This small molecule binds to this protein.
Small molecule (SMILES): N[C@@H](Cc1ccccc1)C(=O)NCC=O

Sequence of chain 7.PA:
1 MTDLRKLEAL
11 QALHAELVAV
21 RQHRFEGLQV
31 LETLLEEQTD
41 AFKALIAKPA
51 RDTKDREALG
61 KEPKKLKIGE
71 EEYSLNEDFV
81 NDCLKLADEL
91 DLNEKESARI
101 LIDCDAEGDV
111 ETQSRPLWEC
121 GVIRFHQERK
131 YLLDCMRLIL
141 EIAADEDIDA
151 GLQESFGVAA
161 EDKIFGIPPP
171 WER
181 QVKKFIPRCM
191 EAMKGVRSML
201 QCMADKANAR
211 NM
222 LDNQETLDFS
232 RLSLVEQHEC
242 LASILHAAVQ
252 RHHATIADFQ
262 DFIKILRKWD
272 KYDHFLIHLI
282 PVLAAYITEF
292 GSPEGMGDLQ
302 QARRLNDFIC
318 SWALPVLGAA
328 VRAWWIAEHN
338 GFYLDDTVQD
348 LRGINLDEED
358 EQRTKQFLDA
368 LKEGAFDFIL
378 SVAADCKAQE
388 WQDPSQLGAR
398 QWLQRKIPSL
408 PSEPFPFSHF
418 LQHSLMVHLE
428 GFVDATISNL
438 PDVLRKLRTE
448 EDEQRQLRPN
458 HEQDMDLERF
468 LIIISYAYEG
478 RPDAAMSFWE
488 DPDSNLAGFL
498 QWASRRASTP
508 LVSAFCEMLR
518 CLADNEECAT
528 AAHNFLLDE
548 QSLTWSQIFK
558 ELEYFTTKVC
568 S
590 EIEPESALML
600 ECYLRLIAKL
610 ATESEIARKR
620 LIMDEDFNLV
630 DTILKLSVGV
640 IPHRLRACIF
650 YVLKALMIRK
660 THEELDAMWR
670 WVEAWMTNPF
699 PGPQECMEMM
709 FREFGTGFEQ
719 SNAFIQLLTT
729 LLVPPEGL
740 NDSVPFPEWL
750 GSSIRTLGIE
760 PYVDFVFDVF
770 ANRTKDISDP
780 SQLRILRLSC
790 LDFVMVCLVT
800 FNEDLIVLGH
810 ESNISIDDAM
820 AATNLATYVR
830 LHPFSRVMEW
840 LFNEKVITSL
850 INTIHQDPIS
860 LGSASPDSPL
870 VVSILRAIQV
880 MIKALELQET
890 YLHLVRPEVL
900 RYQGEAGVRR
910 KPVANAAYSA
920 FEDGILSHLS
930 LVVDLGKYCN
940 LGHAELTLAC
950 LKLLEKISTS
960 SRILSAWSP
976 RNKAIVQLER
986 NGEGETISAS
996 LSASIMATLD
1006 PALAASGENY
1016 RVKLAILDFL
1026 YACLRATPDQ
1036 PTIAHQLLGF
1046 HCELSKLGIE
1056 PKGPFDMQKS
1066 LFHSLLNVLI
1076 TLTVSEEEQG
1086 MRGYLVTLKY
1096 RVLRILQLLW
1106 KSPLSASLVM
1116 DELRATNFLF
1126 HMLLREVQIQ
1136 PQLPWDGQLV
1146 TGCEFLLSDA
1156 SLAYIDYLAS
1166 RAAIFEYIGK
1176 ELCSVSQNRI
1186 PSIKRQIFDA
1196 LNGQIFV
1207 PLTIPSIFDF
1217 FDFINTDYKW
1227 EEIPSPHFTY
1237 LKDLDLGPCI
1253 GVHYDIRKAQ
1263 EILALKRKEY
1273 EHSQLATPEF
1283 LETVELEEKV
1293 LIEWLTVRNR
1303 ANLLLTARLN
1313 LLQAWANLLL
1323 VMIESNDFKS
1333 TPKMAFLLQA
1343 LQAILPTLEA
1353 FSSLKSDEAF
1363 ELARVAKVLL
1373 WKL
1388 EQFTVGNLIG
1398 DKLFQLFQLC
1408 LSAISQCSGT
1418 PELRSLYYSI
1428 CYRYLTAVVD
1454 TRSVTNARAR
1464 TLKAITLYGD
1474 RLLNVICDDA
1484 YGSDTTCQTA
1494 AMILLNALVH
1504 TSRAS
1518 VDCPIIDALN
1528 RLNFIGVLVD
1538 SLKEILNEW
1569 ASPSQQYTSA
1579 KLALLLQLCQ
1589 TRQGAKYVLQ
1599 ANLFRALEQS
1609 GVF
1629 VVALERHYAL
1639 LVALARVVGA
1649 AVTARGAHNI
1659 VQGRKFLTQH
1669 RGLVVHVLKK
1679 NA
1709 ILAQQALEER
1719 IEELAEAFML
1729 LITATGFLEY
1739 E

Binding-site contacts:
Ligand atom N contacts residue ARG442 of chain 7.PA at 4.2 Å.
Ligand atom O contacts residue ASN492 of chain 7.PA at 4.2 Å.
Ligand atom CZ contacts residue PRO438 of chain 7.PA at 3.4 Å (hydrophobic).
Ligand atom CG contacts residue PHE496 of chain 7.PA at 4.0 Å (hydrophobic).
Ligand atom CG contacts residue ASN492 of chain 7.PA at 4.3 Å.
Ligand atom CB contacts residue GLY495 of chain 7.PA at 3.9 Å.
Ligand atom CD1 contacts residue PRO438 of chain 7.PA at 4.4 Å (hydrophobic).
Ligand atom CD2 contacts residue ARG442 of chain 7.PA at 3.5 Å.
Ligand atom CD1 contacts residue ASN492 of chain 7.PA at 3.9 Å.
Ligand atom CA contacts residue ASN492 of chain 7.PA at 3.3 Å.
Ligand atom N contacts residue SER491 of chain 7.PA at 4.1 Å.
Ligand atom CE2 contacts residue ARG442 of chain 7.PA at 3.6 Å.
Ligand atom CD2 contacts residue PRO438 of chain 7.PA at 4.4 Å (hydrophobic).
Ligand atom C contacts residue ASN492 of chain 7.PA at 4.0 Å.
Ligand atom CE1 contacts residue ILE434 of chain 7.PA at 3.9 Å (hydrophobic).
Ligand atom N contacts residue ASN492 of chain 7.PA at 3.3 Å (h-bond).
Ligand atom CZ contacts residue PHE496 of chain 7.PA at 3.9 Å (hydrophobic).
Ligand atom CB contacts residue PHE496 of chain 7.PA at 3.9 Å (hydrophobic).
Ligand atom CD1 contacts residue ILE434 of chain 7.PA at 4.1 Å (hydrophobic).
Ligand atom CE1 contacts residue PHE496 of chain 7.PA at 3.6 Å (hydrophobic).
Ligand atom CE1 contacts residue PRO438 of chain 7.PA at 3.8 Å (hydrophobic).
Ligand atom O contacts residue PRO438 of chain 7.PA at 4.0 Å.
Ligand atom CB contacts residue ASN492 of chain 7.PA at 3.8 Å.
Ligand atom CE2 contacts residue PRO438 of chain 7.PA at 3.7 Å (hydrophobic).
Ligand atom CA contacts residue ARG442 of chain 7.PA at 3.6 Å.
Ligand atom CG contacts residue GLY495 of chain 7.PA at 4.4 Å.
Ligand atom CD1 contacts residue PHE496 of chain 7.PA at 3.7 Å (hydrophobic).
Ligand atom C contacts residue ARG442 of chain 7.PA at 4.4 Å.
Ligand atom O contacts residue ARG442 of chain 7.PA at 4.3 Å.